The small molecule below binds the protein below.
Small molecule (SMILES): CC(=O)N[C@@H]1[C@@H](O)[C@H](O)[C@@H](CO)O[C@H]1O

Binding-site contacts:
Ligand atom C3 contacts residue ALA143 of chain 1.A at 4.3 Å (hydrophobic).
Ligand atom O7 contacts residue ASN167 of chain 1.A at 4.3 Å.
Ligand atom O5 contacts residue THR169 of chain 1.A at 4.0 Å.
Ligand atom C5 contacts residue ASN167 of chain 1.A at 3.5 Å.
Ligand atom C4 contacts residue ASN167 of chain 1.A at 3.9 Å.
Ligand atom O7 contacts residue HIS165 of chain 1.A at 3.7 Å.
Ligand atom N2 contacts residue ASN167 of chain 1.A at 3.1 Å (h-bond).
Ligand atom C7 contacts residue HIS165 of chain 1.A at 4.2 Å.
Ligand atom C6 contacts residue LEU96 of chain 1.A at 4.1 Å (hydrophobic).
Ligand atom C4 contacts residue ALA143 of chain 1.A at 4.1 Å (hydrophobic).
Ligand atom C1 contacts residue ASN167 of chain 1.A at 1.4 Å.
Ligand atom O5 contacts residue LEU96 of chain 1.A at 4.0 Å.
Ligand atom C1 contacts residue THR169 of chain 1.A at 3.7 Å.
Ligand atom C2 contacts residue ASN167 of chain 1.A at 2.4 Å.
Ligand atom O3 contacts residue MET142 of chain 1.A at 4.0 Å.
Ligand atom C2 contacts residue ALA143 of chain 1.A at 4.4 Å (hydrophobic).
Ligand atom O3 contacts residue ALA143 of chain 1.A at 3.9 Å.
Ligand atom O6 contacts residue LEU96 of chain 1.A at 3.4 Å.
Ligand atom C7 contacts residue ASN167 of chain 1.A at 4.1 Å.
Ligand atom C2 contacts residue THR169 of chain 1.A at 4.0 Å.
Ligand atom C3 contacts residue ASN167 of chain 1.A at 3.7 Å.
Ligand atom O7 contacts residue MET142 of chain 1.A at 4.3 Å.
Ligand atom O5 contacts residue ASN167 of chain 1.A at 2.2 Å (h-bond).

Sequence of chain 1.A:
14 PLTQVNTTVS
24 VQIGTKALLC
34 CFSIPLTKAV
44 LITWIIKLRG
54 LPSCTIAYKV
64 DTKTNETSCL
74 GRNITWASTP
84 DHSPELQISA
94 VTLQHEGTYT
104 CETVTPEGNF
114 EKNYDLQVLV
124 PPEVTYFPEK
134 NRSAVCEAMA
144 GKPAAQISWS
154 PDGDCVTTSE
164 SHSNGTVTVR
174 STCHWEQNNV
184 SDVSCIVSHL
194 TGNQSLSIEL